Sequence of chain 2.A:
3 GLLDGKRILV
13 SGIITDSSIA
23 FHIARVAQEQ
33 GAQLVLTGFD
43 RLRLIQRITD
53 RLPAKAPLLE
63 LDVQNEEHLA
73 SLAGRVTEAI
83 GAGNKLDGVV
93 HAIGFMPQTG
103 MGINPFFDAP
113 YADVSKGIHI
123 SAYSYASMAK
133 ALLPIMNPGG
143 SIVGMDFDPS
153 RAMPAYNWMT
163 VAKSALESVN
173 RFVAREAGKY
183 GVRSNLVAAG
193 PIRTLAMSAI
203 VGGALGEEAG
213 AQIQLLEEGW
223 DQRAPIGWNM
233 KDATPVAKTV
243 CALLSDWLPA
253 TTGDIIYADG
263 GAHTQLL

Binding-site contacts:
Ligand atom OAE contacts residue MET103 of chain 2.A at 3.6 Å.
Ligand atom CBG contacts residue GLY96 of chain 2.A at 3.6 Å.
Ligand atom CAL contacts residue GLY96 of chain 2.A at 3.9 Å.
Ligand atom CAN contacts residue ALA94 of chain 2.A at 3.5 Å (hydrophobic).
Ligand atom CG2 contacts residue MET103 of chain 2.A at 3.8 Å (hydrophobic).
Ligand atom CAA contacts residue ALA157 of chain 2.A at 3.7 Å (hydrophobic).
Ligand atom NAT contacts residue ASP148 of chain 2.A at 3.3 Å (salt-bridge).
Ligand atom CAQ contacts residue ASP148 of chain 2.A at 3.3 Å.
Ligand atom CAP contacts residue GLY96 of chain 2.A at 3.7 Å.
Ligand atom CAQ contacts residue PHE149 of chain 2.A at 3.6 Å (hydrophobic).
Ligand atom OAJ contacts residue ILE194 of chain 2.A at 3.1 Å (h-bond).
Ligand atom CBA contacts residue MET103 of chain 2.A at 3.8 Å (hydrophobic).
Ligand atom OAI contacts residue LYS165 of chain 2.A at 2.8 Å (salt-bridge).
Ligand atom CG2 contacts residue MET161 of chain 2.A at 3.6 Å (hydrophobic).
Ligand atom CAL contacts residue MET147 of chain 2.A at 3.6 Å (hydrophobic).
Ligand atom O contacts residue TYR158 of chain 2.A at 2.6 Å (h-bond).
Ligand atom CAK contacts residue ILE21 of chain 2.A at 3.4 Å (hydrophobic).
Ligand atom C contacts residue TYR158 of chain 2.A at 3.7 Å (hydrophobic).
Ligand atom CAO contacts residue ILE21 of chain 2.A at 3.7 Å (hydrophobic).
Ligand atom CBL contacts residue PHE149 of chain 2.A at 3.7 Å (hydrophobic).
Ligand atom OAX contacts residue TYR158 of chain 2.A at 3.5 Å.
Ligand atom OAI contacts residue MET161 of chain 2.A at 3.7 Å.
Ligand atom CAS contacts residue GLY192 of chain 2.A at 3.5 Å.
Ligand atom CAM contacts residue MET147 of chain 2.A at 3.8 Å (hydrophobic).
Ligand atom CAS contacts residue PHE149 of chain 2.A at 3.5 Å (hydrophobic).
Ligand atom CAL contacts residue ILE95 of chain 2.A at 3.5 Å (hydrophobic).
Ligand atom CAL contacts residue ALA94 of chain 2.A at 3.4 Å (hydrophobic).
Ligand atom CAP contacts residue LYS165 of chain 2.A at 3.6 Å.
Ligand atom CAP contacts residue ILE95 of chain 2.A at 3.7 Å (hydrophobic).
Ligand atom CAD contacts residue PHE149 of chain 2.A at 3.8 Å (hydrophobic).
Ligand atom CAA contacts residue TYR158 of chain 2.A at 3.7 Å (hydrophobic).
Ligand atom OAH contacts residue MET199 of chain 2.A at 3.3 Å.
Ligand atom OAJ contacts residue MET199 of chain 2.A at 3.6 Å.
Ligand atom CAP contacts residue MET147 of chain 2.A at 3.7 Å (hydrophobic).
Ligand atom CBJ contacts residue TYR158 of chain 2.A at 3.8 Å (hydrophobic).
Ligand atom OAI contacts residue GLY96 of chain 2.A at 3.6 Å.
Ligand atom CBG contacts residue LYS165 of chain 2.A at 3.6 Å.
Ligand atom OAJ contacts residue PRO193 of chain 2.A at 3.3 Å.
Ligand atom CBK contacts residue PHE149 of chain 2.A at 3.8 Å (hydrophobic).
Ligand atom CAB contacts residue MET103 of chain 2.A at 3.8 Å (hydrophobic).

This protein binds this small molecule.
Small molecule (SMILES): CC/C(C)=C1\OC(=O)[C@H](C)[C@H](O)[C@H](Cc2cccnc2)NC(=O)[C@@H](NC(=O)c2ncccc2O)[C@@H](C)OC1=O